Sequence of chain 1.A:
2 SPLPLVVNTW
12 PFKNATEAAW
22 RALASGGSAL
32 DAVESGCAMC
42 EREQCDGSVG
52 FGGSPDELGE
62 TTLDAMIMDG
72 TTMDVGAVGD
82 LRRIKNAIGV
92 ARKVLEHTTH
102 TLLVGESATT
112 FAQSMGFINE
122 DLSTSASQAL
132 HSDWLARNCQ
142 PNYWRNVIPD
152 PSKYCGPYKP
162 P

This protein binds this small molecule.
Small molecule (SMILES): CC(=O)N[C@@H]1[C@@H](O)[C@H](O)[C@@H](CO)O[C@H]1O

Binding-site contacts:
Ligand atom N2 contacts residue GLU44 of chain 1.A at 4.1 Å.
Ligand atom C2 contacts residue ASN15 of chain 1.A at 2.4 Å.
Ligand atom C1 contacts residue ASN15 of chain 1.A at 1.4 Å.
Ligand atom C5 contacts residue ASN15 of chain 1.A at 3.6 Å.
Ligand atom O6 contacts residue CYS46 of chain 1.A at 4.2 Å.
Ligand atom C3 contacts residue ASN15 of chain 1.A at 3.8 Å.
Ligand atom O6 contacts residue GLU44 of chain 1.A at 3.2 Å (salt-bridge).
Ligand atom O5 contacts residue GLU44 of chain 1.A at 3.5 Å (salt-bridge).
Ligand atom C7 contacts residue ASN15 of chain 1.A at 3.8 Å.
Ligand atom C1 contacts residue GLU44 of chain 1.A at 3.5 Å.
Ligand atom C2 contacts residue GLU44 of chain 1.A at 4.4 Å.
Ligand atom C4 contacts residue ASN15 of chain 1.A at 4.1 Å.
Ligand atom C6 contacts residue GLU44 of chain 1.A at 4.1 Å.
Ligand atom C5 contacts residue GLU44 of chain 1.A at 3.8 Å.
Ligand atom N2 contacts residue ASN15 of chain 1.A at 3.0 Å (h-bond).
Ligand atom C8 contacts residue ASN15 of chain 1.A at 4.0 Å.
Ligand atom O5 contacts residue ASN15 of chain 1.A at 2.2 Å (h-bond).